Sequence of chain 1.B:
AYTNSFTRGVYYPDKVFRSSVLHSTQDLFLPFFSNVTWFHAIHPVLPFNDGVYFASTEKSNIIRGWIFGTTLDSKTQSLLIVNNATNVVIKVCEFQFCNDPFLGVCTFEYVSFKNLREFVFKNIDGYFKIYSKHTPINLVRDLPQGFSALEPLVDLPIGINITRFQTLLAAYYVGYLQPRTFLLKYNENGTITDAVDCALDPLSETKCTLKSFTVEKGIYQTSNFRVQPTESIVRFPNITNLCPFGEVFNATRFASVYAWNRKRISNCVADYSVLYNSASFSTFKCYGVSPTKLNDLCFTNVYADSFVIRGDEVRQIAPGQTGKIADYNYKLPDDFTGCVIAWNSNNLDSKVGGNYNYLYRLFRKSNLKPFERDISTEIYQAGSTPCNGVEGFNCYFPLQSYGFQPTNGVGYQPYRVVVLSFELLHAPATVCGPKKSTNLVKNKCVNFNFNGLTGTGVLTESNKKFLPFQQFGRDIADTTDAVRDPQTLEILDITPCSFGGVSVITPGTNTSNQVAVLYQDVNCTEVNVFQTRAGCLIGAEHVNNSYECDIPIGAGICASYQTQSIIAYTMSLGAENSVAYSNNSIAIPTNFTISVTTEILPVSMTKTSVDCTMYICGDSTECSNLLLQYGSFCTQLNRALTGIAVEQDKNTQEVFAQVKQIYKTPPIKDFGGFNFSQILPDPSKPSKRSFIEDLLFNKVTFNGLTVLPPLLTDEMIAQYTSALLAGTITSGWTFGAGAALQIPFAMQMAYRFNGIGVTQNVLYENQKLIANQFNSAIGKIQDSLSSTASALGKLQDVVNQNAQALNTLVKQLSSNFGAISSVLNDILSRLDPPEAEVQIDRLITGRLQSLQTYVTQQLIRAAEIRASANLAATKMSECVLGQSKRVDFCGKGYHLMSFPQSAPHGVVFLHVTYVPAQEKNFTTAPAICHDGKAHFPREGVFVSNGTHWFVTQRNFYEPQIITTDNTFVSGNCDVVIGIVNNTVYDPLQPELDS

Binding-site contacts:
Ligand atom O5 contacts residue THR108 of chain 1.B at 3.0 Å (h-bond).
Ligand atom O6 contacts residue THR114 of chain 1.B at 4.0 Å.
Ligand atom C8 contacts residue THR236 of chain 1.B at 4.0 Å.
Ligand atom C8 contacts residue ASN234 of chain 1.B at 3.8 Å.
Ligand atom C7 contacts residue THR236 of chain 1.B at 4.2 Å.
Ligand atom C7 contacts residue ASN234 of chain 1.B at 3.2 Å.
Ligand atom C1 contacts residue ASN234 of chain 1.B at 1.4 Å.
Ligand atom C5 contacts residue ASN234 of chain 1.B at 3.7 Å.
Ligand atom C5 contacts residue THR108 of chain 1.B at 3.5 Å.
Ligand atom C4 contacts residue ASN234 of chain 1.B at 4.3 Å.
Ligand atom N2 contacts residue ASN234 of chain 1.B at 3.4 Å (h-bond).
Ligand atom C5 contacts residue THR236 of chain 1.B at 4.2 Å.
Ligand atom C1 contacts residue THR108 of chain 1.B at 3.9 Å.
Ligand atom N2 contacts residue THR236 of chain 1.B at 3.7 Å.
Ligand atom O5 contacts residue THR236 of chain 1.B at 3.4 Å.
Ligand atom C2 contacts residue ASN234 of chain 1.B at 2.6 Å.
Ligand atom C2 contacts residue THR236 of chain 1.B at 4.4 Å.
Ligand atom O7 contacts residue ASN234 of chain 1.B at 3.3 Å (h-bond).
Ligand atom C1 contacts residue THR236 of chain 1.B at 4.0 Å.
Ligand atom O3 contacts residue ASN234 of chain 1.B at 4.2 Å.
Ligand atom O5 contacts residue ASN234 of chain 1.B at 2.5 Å (h-bond).
Ligand atom O4 contacts residue THR236 of chain 1.B at 3.9 Å.
Ligand atom C6 contacts residue ASN234 of chain 1.B at 4.2 Å.
Ligand atom C6 contacts residue THR108 of chain 1.B at 3.6 Å.
Ligand atom C3 contacts residue ASN234 of chain 1.B at 3.8 Å.
Ligand atom O6 contacts residue THR108 of chain 1.B at 2.6 Å.

The small molecule below binds the protein below.
Small molecule (SMILES): CC(=O)N[C@@H]1[C@@H](O)[C@H](O)[C@@H](CO)O[C@H]1O